A small-molecule ligand and the protein it binds are described below.
Small molecule (SMILES): CC(=O)N[C@@H]1[C@@H](O)[C@H](O)[C@@H](CO)O[C@H]1O

Binding-site contacts:
Ligand atom C1 contacts residue GLN580 of chain 1.C at 4.2 Å.
Ligand atom C6 contacts residue GLN580 of chain 1.C at 4.2 Å.
Ligand atom C2 contacts residue ASN331 of chain 1.C at 2.5 Å.
Ligand atom O6 contacts residue PRO579 of chain 1.C at 2.8 Å (h-bond).
Ligand atom O6 contacts residue GLN580 of chain 1.C at 3.2 Å (h-bond).
Ligand atom O5 contacts residue PRO579 of chain 1.C at 4.0 Å.
Ligand atom O5 contacts residue GLN580 of chain 1.C at 3.7 Å.
Ligand atom C4 contacts residue GLN580 of chain 1.C at 3.5 Å.
Ligand atom O5 contacts residue ASN331 of chain 1.C at 2.3 Å (h-bond).
Ligand atom C1 contacts residue ASN331 of chain 1.C at 1.4 Å.
Ligand atom C6 contacts residue LEU582 of chain 1.C at 4.0 Å (hydrophobic).
Ligand atom C5 contacts residue GLN580 of chain 1.C at 4.0 Å.
Ligand atom C2 contacts residue GLN580 of chain 1.C at 3.7 Å.
Ligand atom O6 contacts residue LEU582 of chain 1.C at 3.3 Å.
Ligand atom O7 contacts residue ASN331 of chain 1.C at 2.9 Å (h-bond).
Ligand atom C8 contacts residue ASN331 of chain 1.C at 4.4 Å.
Ligand atom C4 contacts residue ASN331 of chain 1.C at 4.2 Å.
Ligand atom C3 contacts residue GLN580 of chain 1.C at 4.0 Å.
Ligand atom C6 contacts residue PRO579 of chain 1.C at 3.7 Å (hydrophobic).
Ligand atom C7 contacts residue ASN331 of chain 1.C at 3.1 Å.
Ligand atom O3 contacts residue GLN580 of chain 1.C at 4.2 Å.
Ligand atom O6 contacts residue THR581 of chain 1.C at 4.0 Å.
Ligand atom C3 contacts residue ASN331 of chain 1.C at 3.8 Å.
Ligand atom N2 contacts residue ASN331 of chain 1.C at 3.0 Å (h-bond).
Ligand atom C5 contacts residue ASN331 of chain 1.C at 3.7 Å.

Sequence of chain 1.C:
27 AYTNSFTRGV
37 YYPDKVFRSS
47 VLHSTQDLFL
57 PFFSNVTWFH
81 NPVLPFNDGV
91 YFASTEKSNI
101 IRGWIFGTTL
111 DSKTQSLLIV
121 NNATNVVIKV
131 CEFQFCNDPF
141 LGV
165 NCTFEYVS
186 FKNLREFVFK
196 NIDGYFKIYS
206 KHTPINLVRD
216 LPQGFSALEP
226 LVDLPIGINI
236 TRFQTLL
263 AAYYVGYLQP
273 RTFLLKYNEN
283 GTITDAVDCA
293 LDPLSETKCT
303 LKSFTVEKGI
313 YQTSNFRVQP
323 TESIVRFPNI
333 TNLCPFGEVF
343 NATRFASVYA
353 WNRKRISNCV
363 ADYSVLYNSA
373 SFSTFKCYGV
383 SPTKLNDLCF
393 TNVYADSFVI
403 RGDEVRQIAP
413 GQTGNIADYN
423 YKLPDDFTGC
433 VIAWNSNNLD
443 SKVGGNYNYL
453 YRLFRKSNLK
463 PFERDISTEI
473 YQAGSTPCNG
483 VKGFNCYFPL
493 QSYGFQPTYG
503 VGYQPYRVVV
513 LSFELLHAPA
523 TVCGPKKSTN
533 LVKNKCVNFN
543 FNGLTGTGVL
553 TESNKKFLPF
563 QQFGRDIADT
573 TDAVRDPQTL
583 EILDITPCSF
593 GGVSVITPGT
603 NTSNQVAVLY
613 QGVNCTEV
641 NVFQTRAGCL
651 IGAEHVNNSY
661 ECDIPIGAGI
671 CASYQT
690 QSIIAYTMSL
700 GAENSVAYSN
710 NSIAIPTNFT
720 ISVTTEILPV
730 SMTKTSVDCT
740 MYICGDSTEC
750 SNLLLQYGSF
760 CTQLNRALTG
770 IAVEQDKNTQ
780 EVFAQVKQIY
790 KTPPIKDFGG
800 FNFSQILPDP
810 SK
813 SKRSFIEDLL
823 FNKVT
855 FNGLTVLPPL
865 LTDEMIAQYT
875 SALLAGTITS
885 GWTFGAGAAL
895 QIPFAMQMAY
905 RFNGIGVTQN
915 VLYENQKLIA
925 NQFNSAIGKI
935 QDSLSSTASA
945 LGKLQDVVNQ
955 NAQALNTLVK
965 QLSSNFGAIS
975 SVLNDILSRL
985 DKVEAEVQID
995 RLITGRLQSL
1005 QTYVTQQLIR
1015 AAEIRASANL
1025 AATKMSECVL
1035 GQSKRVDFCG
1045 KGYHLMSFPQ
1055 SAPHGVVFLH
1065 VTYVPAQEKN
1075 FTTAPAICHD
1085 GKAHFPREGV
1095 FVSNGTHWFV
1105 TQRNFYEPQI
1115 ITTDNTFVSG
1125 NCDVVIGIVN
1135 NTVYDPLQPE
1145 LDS